A small-molecule ligand and the protein it binds are described below.
Small molecule (SMILES): Cc1ccncc1CCCNCc1ccc2ccc(N)nc2c1

Binding-site contacts:
Ligand atom N02 contacts residue PRO269 of chain 1.B at 3.9 Å.
Ligand atom C27 contacts residue TYR410 of chain 1.B at 3.6 Å (hydrophobic).
Ligand atom N01 contacts residue GLU296 of chain 1.B at 2.6 Å (salt-bridge).
Ligand atom C14 contacts residue HEM1 of chain 1.I at 3.5 Å.
Ligand atom C07 contacts residue HEM1 of chain 1.I at 3.6 Å.
Ligand atom C07 contacts residue VAL271 of chain 1.B at 3.2 Å (hydrophobic).
Ligand atom C06 contacts residue HEM1 of chain 1.I at 3.4 Å.
Ligand atom C09 contacts residue VAL271 of chain 1.B at 4.0 Å (hydrophobic).
Ligand atom C14 contacts residue TRP382 of chain 1.B at 3.7 Å (hydrophobic).
Ligand atom C02 contacts residue TRP291 of chain 1.B at 4.0 Å (hydrophobic).
Ligand atom C05 contacts residue HEM1 of chain 1.I at 3.6 Å.
Ligand atom C15 contacts residue MTL1 of chain 1.M at 4.0 Å.
Ligand atom C10 contacts residue HEM1 of chain 1.I at 3.9 Å.
Ligand atom N02 contacts residue GLU296 of chain 1.B at 2.7 Å (salt-bridge).
Ligand atom C10 contacts residue GLU296 of chain 1.B at 3.5 Å.
Ligand atom C24 contacts residue MET40 of chain 1.B at 4.0 Å (hydrophobic).
Ligand atom C04 contacts residue HEM1 of chain 1.I at 3.1 Å.
Ligand atom C06 contacts residue VAL271 of chain 1.B at 3.5 Å (hydrophobic).
Ligand atom C26 contacts residue TRP10 of chain 1.A at 3.4 Å (hydrophobic).
Ligand atom C25 contacts residue MET40 of chain 1.B at 3.4 Å (hydrophobic).
Ligand atom N12 contacts residue HEM1 of chain 1.I at 2.5 Å (h-bond).
Ligand atom N02 contacts residue TYR292 of chain 1.B at 3.9 Å.
Ligand atom C02 contacts residue HEM1 of chain 1.I at 3.7 Å.
Ligand atom C09 contacts residue HEM1 of chain 1.I at 3.4 Å.
Ligand atom C02 contacts residue GLU296 of chain 1.B at 3.5 Å.
Ligand atom C06 contacts residue PHE288 of chain 1.B at 3.9 Å (hydrophobic).
Ligand atom C05 contacts residue VAL271 of chain 1.B at 4.0 Å (hydrophobic).
Ligand atom C08 contacts residue VAL271 of chain 1.B at 3.5 Å (hydrophobic).
Ligand atom N02 contacts residue HEM1 of chain 1.I at 3.6 Å.
Ligand atom N02 contacts residue TRP291 of chain 1.B at 2.8 Å (h-bond).
Ligand atom C13 contacts residue HEM1 of chain 1.I at 3.2 Å.
Ligand atom N01 contacts residue HEM1 of chain 1.I at 4.1 Å.
Ligand atom C27 contacts residue LEU41 of chain 1.B at 3.9 Å (hydrophobic).
Ligand atom C26 contacts residue MET40 of chain 1.B at 3.6 Å (hydrophobic).
Ligand atom C11 contacts residue VAL271 of chain 1.B at 4.1 Å (hydrophobic).
Ligand atom C11 contacts residue HEM1 of chain 1.I at 3.1 Å.
Ligand atom C09 contacts residue GLU296 of chain 1.B at 3.5 Å.
Ligand atom C25 contacts residue TRP10 of chain 1.A at 4.0 Å (hydrophobic).
Ligand atom C03 contacts residue HEM1 of chain 1.I at 2.9 Å.
Ligand atom C08 contacts residue HEM1 of chain 1.I at 3.7 Å.

Sequence of chain 1.B:
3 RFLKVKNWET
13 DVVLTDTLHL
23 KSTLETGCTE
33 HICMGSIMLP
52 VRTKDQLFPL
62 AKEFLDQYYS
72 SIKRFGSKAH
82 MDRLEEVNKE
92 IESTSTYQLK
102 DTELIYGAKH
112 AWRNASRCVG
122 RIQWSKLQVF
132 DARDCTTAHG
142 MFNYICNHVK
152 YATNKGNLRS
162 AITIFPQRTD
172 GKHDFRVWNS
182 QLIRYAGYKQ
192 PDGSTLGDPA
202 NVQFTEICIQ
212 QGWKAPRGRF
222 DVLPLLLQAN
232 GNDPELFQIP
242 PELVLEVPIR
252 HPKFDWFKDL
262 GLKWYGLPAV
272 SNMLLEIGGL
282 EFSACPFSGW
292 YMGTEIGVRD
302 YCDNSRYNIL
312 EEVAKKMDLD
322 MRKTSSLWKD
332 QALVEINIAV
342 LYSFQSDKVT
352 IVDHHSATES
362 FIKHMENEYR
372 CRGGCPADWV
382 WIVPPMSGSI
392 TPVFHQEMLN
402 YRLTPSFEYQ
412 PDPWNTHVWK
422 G

Sequence of chain 1.A:
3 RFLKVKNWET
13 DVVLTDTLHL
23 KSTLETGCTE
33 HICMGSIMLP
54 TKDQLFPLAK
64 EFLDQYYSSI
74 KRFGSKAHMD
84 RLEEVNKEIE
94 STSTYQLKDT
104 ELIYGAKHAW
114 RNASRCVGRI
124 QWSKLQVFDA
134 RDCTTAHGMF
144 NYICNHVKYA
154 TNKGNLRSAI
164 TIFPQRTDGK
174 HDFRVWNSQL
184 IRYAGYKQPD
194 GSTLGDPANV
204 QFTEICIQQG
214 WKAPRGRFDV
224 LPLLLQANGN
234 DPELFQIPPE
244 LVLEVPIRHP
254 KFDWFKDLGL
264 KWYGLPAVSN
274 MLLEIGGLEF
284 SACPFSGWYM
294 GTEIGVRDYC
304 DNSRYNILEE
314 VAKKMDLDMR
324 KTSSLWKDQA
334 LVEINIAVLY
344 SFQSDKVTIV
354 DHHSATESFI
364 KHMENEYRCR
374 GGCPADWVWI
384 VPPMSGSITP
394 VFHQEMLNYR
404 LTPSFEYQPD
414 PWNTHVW